Sequence of chain 1.D:
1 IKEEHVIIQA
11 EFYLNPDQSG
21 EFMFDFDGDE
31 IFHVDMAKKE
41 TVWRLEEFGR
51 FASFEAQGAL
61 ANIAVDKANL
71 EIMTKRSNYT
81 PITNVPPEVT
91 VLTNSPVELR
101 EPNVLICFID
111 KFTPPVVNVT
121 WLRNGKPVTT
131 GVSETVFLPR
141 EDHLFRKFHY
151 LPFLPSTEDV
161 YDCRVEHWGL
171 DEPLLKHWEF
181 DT

A small-molecule ligand and the protein it binds are described below.
Small molecule (SMILES): CC(=O)N[C@@H]1[C@@H](O)[C@H](O)[C@@H](CO)O[C@H]1O

Binding-site contacts:
Ligand atom C1 contacts residue ASN118 of chain 1.D at 1.4 Å.
Ligand atom O7 contacts residue ASN118 of chain 1.D at 2.9 Å (h-bond).
Ligand atom C3 contacts residue TRP168 of chain 1.D at 4.5 Å (hydrophobic).
Ligand atom O3 contacts residue TRP168 of chain 1.D at 3.5 Å (h-bond).
Ligand atom O6 contacts residue GLU166 of chain 1.D at 4.3 Å.
Ligand atom C3 contacts residue ASN118 of chain 1.D at 3.8 Å.
Ligand atom O5 contacts residue ASN118 of chain 1.D at 2.3 Å (h-bond).
Ligand atom N2 contacts residue TRP168 of chain 1.D at 3.6 Å (h-bond).
Ligand atom C2 contacts residue GLU166 of chain 1.D at 4.0 Å.
Ligand atom O7 contacts residue GLU166 of chain 1.D at 3.0 Å (salt-bridge).
Ligand atom C7 contacts residue ASN118 of chain 1.D at 3.2 Å.
Ligand atom C8 contacts residue HIS167 of chain 1.D at 3.5 Å.
Ligand atom O5 contacts residue GLU166 of chain 1.D at 3.5 Å (salt-bridge).
Ligand atom C8 contacts residue TRP168 of chain 1.D at 3.2 Å (hydrophobic).
Ligand atom C1 contacts residue GLU166 of chain 1.D at 3.8 Å.
Ligand atom C8 contacts residue GLU166 of chain 1.D at 3.9 Å.
Ligand atom C5 contacts residue ASN118 of chain 1.D at 3.6 Å.
Ligand atom N2 contacts residue ASN118 of chain 1.D at 3.0 Å (h-bond).
Ligand atom O7 contacts residue HIS167 of chain 1.D at 3.7 Å.
Ligand atom C2 contacts residue ASN118 of chain 1.D at 2.5 Å.
Ligand atom O7 contacts residue VAL117 of chain 1.D at 4.1 Å.
Ligand atom C7 contacts residue HIS167 of chain 1.D at 4.1 Å.
Ligand atom C7 contacts residue GLU166 of chain 1.D at 3.8 Å.
Ligand atom C4 contacts residue ASN118 of chain 1.D at 4.2 Å.
Ligand atom C7 contacts residue TRP168 of chain 1.D at 3.8 Å (hydrophobic).